Sequence of chain 1.C:
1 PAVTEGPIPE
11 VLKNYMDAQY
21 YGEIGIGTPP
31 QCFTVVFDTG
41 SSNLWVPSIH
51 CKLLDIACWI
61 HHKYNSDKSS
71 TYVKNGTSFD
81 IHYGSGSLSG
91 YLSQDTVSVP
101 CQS

Sequence of chain 1.D:
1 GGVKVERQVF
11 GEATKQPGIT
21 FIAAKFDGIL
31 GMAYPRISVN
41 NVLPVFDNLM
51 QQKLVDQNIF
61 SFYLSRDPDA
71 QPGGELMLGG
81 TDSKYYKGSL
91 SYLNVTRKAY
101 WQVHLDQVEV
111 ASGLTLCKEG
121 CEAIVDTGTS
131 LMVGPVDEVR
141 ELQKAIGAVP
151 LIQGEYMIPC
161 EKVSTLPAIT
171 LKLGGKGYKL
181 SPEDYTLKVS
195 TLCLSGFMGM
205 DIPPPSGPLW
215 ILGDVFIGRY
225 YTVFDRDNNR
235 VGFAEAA

A protein and the small-molecule ligand that binds it are described below.
Small molecule (SMILES): CC(=O)N[C@H]1[C@H](O[C@H]2[C@H](O)[C@@H](NC(C)=O)CO[C@@H]2CO)O[C@H](CO)[C@@H](O)[C@@H]1O

Binding-site contacts:
Ligand atom C7 contacts residue ASN75 of chain 1.C at 3.6 Å.
Ligand atom C1 contacts residue LEU92 of chain 1.C at 4.2 Å (hydrophobic).
Ligand atom C1 contacts residue ASN75 of chain 1.C at 1.4 Å.
Ligand atom C8 contacts residue ASN40 of chain 1.D at 3.1 Å.
Ligand atom O7 contacts residue ASN40 of chain 1.D at 4.2 Å.
Ligand atom C8 contacts residue THR77 of chain 1.C at 4.1 Å.
Ligand atom N2 contacts residue ASN75 of chain 1.C at 2.8 Å (h-bond).
Ligand atom C2 contacts residue ASN75 of chain 1.C at 2.6 Å.
Ligand atom C3 contacts residue ASN41 of chain 1.D at 4.4 Å.
Ligand atom C5 contacts residue ASN75 of chain 1.C at 3.5 Å.
Ligand atom C7 contacts residue ASN41 of chain 1.D at 4.3 Å.
Ligand atom C6 contacts residue VAL9 of chain 1.D at 3.7 Å (hydrophobic).
Ligand atom O5 contacts residue VAL9 of chain 1.D at 4.1 Å.
Ligand atom O7 contacts residue ASN41 of chain 1.D at 3.9 Å.
Ligand atom O5 contacts residue ASN75 of chain 1.C at 2.4 Å (h-bond).
Ligand atom O7 contacts residue ASN75 of chain 1.C at 3.4 Å.
Ligand atom C7 contacts residue THR77 of chain 1.C at 4.2 Å.
Ligand atom C7 contacts residue ASN40 of chain 1.D at 3.5 Å.
Ligand atom C1 contacts residue THR77 of chain 1.C at 3.8 Å.
Ligand atom O7 contacts residue LYS74 of chain 1.C at 4.3 Å.
Ligand atom N2 contacts residue ASN40 of chain 1.D at 3.8 Å.
Ligand atom C3 contacts residue ASN75 of chain 1.C at 3.6 Å.
Ligand atom N2 contacts residue THR77 of chain 1.C at 3.5 Å (h-bond).
Ligand atom O6 contacts residue VAL9 of chain 1.D at 3.2 Å.
Ligand atom C4 contacts residue ASN75 of chain 1.C at 4.2 Å.
Ligand atom N2 contacts residue ASN41 of chain 1.D at 4.5 Å.
Ligand atom C2 contacts residue THR77 of chain 1.C at 4.3 Å.
Ligand atom O3 contacts residue ASN41 of chain 1.D at 4.3 Å.
Ligand atom C8 contacts residue ASN75 of chain 1.C at 3.3 Å.
Ligand atom O5 contacts residue LEU92 of chain 1.C at 4.1 Å.